Sequence of chain 1.B:
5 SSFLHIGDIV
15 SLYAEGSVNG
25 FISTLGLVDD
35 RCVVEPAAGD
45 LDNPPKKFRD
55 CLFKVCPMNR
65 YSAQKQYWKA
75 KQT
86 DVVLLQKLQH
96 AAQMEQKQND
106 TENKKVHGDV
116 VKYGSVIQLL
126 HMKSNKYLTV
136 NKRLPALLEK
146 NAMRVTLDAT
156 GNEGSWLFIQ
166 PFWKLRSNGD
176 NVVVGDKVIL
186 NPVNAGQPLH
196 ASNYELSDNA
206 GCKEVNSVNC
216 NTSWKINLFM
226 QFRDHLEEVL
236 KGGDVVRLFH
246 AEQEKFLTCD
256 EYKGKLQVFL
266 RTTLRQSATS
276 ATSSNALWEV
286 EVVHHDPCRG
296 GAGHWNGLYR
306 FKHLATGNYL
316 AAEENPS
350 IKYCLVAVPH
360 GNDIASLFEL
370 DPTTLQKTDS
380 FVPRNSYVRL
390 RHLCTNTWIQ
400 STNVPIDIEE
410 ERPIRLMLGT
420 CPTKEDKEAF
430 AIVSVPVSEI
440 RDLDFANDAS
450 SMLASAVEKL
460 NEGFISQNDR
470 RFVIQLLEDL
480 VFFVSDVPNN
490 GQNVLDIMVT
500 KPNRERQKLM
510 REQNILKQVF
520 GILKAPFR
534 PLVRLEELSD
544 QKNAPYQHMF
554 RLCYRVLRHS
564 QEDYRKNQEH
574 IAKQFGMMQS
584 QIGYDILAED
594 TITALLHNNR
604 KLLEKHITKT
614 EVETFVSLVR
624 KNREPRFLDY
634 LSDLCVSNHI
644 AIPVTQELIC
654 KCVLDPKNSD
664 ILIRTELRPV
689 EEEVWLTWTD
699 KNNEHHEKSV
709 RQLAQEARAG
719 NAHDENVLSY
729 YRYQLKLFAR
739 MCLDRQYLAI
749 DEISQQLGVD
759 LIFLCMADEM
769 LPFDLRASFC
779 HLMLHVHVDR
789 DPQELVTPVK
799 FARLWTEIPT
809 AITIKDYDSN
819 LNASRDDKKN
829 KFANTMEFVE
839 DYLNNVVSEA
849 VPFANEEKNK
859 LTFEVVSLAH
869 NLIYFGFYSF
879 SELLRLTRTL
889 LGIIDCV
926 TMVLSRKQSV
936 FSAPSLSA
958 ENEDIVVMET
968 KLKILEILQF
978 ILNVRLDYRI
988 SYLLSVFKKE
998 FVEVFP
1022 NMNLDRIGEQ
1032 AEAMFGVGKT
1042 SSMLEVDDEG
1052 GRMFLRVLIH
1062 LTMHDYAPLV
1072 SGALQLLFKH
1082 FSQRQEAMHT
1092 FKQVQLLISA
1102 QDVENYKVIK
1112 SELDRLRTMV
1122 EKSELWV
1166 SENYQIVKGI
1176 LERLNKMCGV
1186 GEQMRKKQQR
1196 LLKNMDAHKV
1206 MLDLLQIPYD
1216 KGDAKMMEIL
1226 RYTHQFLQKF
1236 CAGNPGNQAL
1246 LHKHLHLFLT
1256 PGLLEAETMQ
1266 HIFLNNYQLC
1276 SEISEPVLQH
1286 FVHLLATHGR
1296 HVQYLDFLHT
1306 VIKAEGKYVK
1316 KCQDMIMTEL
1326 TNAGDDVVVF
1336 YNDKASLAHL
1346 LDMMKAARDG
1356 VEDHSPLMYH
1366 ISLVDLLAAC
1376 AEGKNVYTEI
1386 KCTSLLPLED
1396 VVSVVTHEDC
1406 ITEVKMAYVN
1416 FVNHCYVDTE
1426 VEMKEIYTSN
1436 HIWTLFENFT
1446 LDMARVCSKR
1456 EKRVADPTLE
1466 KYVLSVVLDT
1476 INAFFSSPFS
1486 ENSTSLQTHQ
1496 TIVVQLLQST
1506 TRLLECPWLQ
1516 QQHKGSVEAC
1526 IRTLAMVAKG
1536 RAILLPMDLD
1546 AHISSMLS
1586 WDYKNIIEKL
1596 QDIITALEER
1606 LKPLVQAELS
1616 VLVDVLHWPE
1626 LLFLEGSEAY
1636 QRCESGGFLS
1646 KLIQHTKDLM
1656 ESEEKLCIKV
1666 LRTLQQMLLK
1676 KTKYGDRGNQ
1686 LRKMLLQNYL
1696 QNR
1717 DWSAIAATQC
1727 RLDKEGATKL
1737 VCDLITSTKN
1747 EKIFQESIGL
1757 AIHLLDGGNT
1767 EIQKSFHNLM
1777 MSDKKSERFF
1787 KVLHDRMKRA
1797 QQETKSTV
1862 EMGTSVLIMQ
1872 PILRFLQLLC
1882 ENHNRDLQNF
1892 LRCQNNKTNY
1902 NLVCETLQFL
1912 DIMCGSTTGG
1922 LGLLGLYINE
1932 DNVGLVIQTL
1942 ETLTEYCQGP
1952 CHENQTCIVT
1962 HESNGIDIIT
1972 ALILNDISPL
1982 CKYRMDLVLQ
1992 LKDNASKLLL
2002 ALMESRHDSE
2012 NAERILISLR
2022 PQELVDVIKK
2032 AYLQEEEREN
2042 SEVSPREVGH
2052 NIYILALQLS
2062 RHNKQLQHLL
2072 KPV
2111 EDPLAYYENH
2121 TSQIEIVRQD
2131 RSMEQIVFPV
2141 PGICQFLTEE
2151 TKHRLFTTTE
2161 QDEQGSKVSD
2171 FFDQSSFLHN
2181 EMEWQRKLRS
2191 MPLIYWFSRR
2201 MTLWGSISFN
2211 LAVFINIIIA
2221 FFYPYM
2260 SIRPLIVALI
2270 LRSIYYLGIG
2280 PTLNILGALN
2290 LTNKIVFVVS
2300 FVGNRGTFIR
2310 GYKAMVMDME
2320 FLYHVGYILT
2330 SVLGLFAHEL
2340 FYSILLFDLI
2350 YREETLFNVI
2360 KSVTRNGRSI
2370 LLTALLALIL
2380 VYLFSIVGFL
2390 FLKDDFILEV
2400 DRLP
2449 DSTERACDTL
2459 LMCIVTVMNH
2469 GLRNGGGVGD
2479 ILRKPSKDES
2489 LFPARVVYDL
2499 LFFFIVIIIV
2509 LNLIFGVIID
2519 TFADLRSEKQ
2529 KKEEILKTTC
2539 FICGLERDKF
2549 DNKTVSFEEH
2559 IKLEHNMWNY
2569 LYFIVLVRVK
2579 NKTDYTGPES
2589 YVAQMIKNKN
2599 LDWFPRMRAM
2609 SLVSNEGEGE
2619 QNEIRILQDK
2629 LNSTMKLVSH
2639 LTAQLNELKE

The small molecule below binds the protein below.
Small molecule (SMILES): O=P(O)(O)O[C@@H]1[C@H](O)[C@H](O)[C@@H](OP(=O)(O)O)[C@H](OP(=O)(O)O)[C@H]1O

Binding-site contacts:
Ligand atom O41 contacts residue ARG266 of chain 1.B at 3.8 Å.
Ligand atom C6 contacts residue LYS569 of chain 1.B at 3.6 Å.
Ligand atom C5 contacts residue ARG270 of chain 1.B at 4.0 Å.
Ligand atom O42 contacts residue THR268 of chain 1.B at 3.6 Å (h-bond).
Ligand atom O51 contacts residue GLU511 of chain 1.B at 4.3 Å.
Ligand atom O5 contacts residue ARG270 of chain 1.B at 4.3 Å.
Ligand atom C6 contacts residue ARG568 of chain 1.B at 4.3 Å.
Ligand atom O43 contacts residue ARG266 of chain 1.B at 2.5 Å (salt-bridge).
Ligand atom P5 contacts residue LYS569 of chain 1.B at 3.9 Å.
Ligand atom O6 contacts residue TYR567 of chain 1.B at 3.8 Å.
Ligand atom O53 contacts residue LYS507 of chain 1.B at 3.5 Å (salt-bridge).
Ligand atom O6 contacts residue ARG270 of chain 1.B at 4.2 Å.
Ligand atom O52 contacts residue ARG270 of chain 1.B at 3.7 Å.
Ligand atom P4 contacts residue THR268 of chain 1.B at 3.8 Å.
Ligand atom O4 contacts residue ARG270 of chain 1.B at 3.7 Å.
Ligand atom O43 contacts residue ARG270 of chain 1.B at 4.1 Å.
Ligand atom O6 contacts residue LYS569 of chain 1.B at 3.4 Å.
Ligand atom O5 contacts residue LYS569 of chain 1.B at 3.1 Å.
Ligand atom O42 contacts residue ARG266 of chain 1.B at 4.2 Å.
Ligand atom O52 contacts residue TYR567 of chain 1.B at 2.4 Å (h-bond).
Ligand atom P5 contacts residue ARG270 of chain 1.B at 3.7 Å.
Ligand atom O43 contacts residue THR268 of chain 1.B at 3.0 Å (h-bond).
Ligand atom O51 contacts residue LYS569 of chain 1.B at 3.8 Å.
Ligand atom P5 contacts residue TYR567 of chain 1.B at 3.7 Å.
Ligand atom O1 contacts residue ARG568 of chain 1.B at 3.3 Å (salt-bridge).
Ligand atom P1 contacts residue ARG568 of chain 1.B at 4.2 Å.
Ligand atom O53 contacts residue ARG270 of chain 1.B at 2.7 Å (salt-bridge).
Ligand atom O52 contacts residue LYS507 of chain 1.B at 4.1 Å.
Ligand atom O51 contacts residue ARG510 of chain 1.B at 3.3 Å (salt-bridge).
Ligand atom O52 contacts residue ARG510 of chain 1.B at 3.5 Å (salt-bridge).
Ligand atom O52 contacts residue LYS569 of chain 1.B at 3.8 Å.
Ligand atom P5 contacts residue LYS507 of chain 1.B at 4.1 Å.
Ligand atom O42 contacts residue LEU269 of chain 1.B at 3.5 Å (h-bond).
Ligand atom P5 contacts residue ARG510 of chain 1.B at 4.0 Å.
Ligand atom O51 contacts residue TYR567 of chain 1.B at 4.0 Å.
Ligand atom C5 contacts residue LYS569 of chain 1.B at 3.9 Å.
Ligand atom O51 contacts residue LYS507 of chain 1.B at 3.6 Å.
Ligand atom P4 contacts residue ARG266 of chain 1.B at 3.6 Å.
Ligand atom O11 contacts residue ARG568 of chain 1.B at 3.2 Å (salt-bridge).
Ligand atom O3 contacts residue ARG568 of chain 1.B at 3.7 Å.